Binding-site contacts:
Ligand atom CAA contacts residue ARG234 of chain 1.B at 4.1 Å.
Ligand atom CAC contacts residue ALA235 of chain 1.B at 4.2 Å (hydrophobic).
Ligand atom CAG contacts residue ALA235 of chain 1.B at 3.8 Å (hydrophobic).
Ligand atom CAA contacts residue GLU125 of chain 1.B at 3.4 Å.
Ligand atom OAB contacts residue ARG234 of chain 1.B at 3.3 Å (salt-bridge).
Ligand atom CAA contacts residue ALA231 of chain 1.B at 3.1 Å (hydrophobic).
Ligand atom OAH contacts residue ALA238 of chain 1.B at 3.4 Å.
Ligand atom OAD contacts residue GLU125 of chain 1.B at 3.7 Å.
Ligand atom CAG contacts residue SER121 of chain 1.B at 4.3 Å.
Ligand atom CAE contacts residue ALA235 of chain 1.B at 4.0 Å (hydrophobic).
Ligand atom OAH contacts residue ALA235 of chain 1.B at 4.0 Å.
Ligand atom OAB contacts residue ALA231 of chain 1.B at 2.9 Å (h-bond).
Ligand atom OAD contacts residue SER121 of chain 1.B at 3.7 Å.
Ligand atom OAD contacts residue ALA122 of chain 1.B at 4.2 Å.
Ligand atom CAC contacts residue GLU125 of chain 1.B at 3.2 Å.
Ligand atom OAF contacts residue GLU125 of chain 1.B at 3.7 Å.
Ligand atom CAE contacts residue GLU125 of chain 1.B at 4.0 Å.
Ligand atom OAD contacts residue ALA235 of chain 1.B at 4.4 Å.
Ligand atom CAA contacts residue ALA122 of chain 1.B at 4.2 Å (hydrophobic).
Ligand atom OAB contacts residue ALA235 of chain 1.B at 3.9 Å.
Ligand atom OAB contacts residue GLU125 of chain 1.B at 2.3 Å (salt-bridge).
Ligand atom CAA contacts residue ALA235 of chain 1.B at 3.3 Å (hydrophobic).

The protein below binds the small molecule below.
Small molecule (SMILES): OC[C@@H](O)[C@@H](O)CO

Sequence of chain 1.B:
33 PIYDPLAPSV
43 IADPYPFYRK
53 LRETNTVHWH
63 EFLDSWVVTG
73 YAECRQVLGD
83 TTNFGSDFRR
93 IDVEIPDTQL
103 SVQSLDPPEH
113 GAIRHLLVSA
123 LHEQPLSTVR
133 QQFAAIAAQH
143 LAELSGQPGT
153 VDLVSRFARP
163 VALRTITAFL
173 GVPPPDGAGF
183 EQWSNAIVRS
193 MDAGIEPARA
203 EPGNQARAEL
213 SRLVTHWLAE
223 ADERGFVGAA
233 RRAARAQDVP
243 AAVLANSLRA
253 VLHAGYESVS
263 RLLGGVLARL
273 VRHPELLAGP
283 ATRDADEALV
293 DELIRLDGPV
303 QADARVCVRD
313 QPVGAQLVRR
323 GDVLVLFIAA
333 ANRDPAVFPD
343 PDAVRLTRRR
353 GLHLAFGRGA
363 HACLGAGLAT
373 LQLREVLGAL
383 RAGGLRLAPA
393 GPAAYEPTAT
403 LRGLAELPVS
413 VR